Sequence of chain 1.B:
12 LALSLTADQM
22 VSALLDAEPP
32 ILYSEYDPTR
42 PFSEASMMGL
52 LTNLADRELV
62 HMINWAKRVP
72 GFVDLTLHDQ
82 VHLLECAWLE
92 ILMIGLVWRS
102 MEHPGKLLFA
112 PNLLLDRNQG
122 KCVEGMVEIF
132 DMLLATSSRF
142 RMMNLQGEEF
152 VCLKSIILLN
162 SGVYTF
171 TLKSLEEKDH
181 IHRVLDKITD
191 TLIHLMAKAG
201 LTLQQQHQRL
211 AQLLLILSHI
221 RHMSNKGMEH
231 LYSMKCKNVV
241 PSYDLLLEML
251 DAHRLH

This small molecule binds to this protein.
Small molecule (SMILES): O=C(O)c1ccc2c(c1)CCCC(c1ccc(Cl)cc1Cl)=C2c1ccc(O[C@H]2CCN(CCCF)C2)cc1

Binding-site contacts:
Ligand atom F37 contacts residue LEU60 of chain 1.B at 3.2 Å.
Ligand atom C30 contacts residue ASP57 of chain 1.B at 3.1 Å.
Ligand atom C35 contacts residue ASN238 of chain 1.B at 3.0 Å.
Ligand atom C4 contacts residue LEU52 of chain 1.B at 3.3 Å (hydrophobic).
Ligand atom O13 contacts residue LEU55 of chain 1.B at 3.5 Å.
Ligand atom C32 contacts residue ASP57 of chain 1.B at 3.6 Å.
Ligand atom O38 contacts residue LEU93 of chain 1.B at 3.4 Å (h-bond).
Ligand atom CL1 contacts residue HIS230 of chain 1.B at 3.4 Å.
Ligand atom C34 contacts residue VAL239 of chain 1.B at 3.6 Å (hydrophobic).
Ligand atom N31 contacts residue ASN238 of chain 1.B at 3.6 Å (h-bond).
Ligand atom C34 contacts residue ASN238 of chain 1.B at 3.3 Å.
Ligand atom C26 contacts residue MET49 of chain 1.B at 3.8 Å (hydrophobic).
Ligand atom CL1 contacts residue MET234 of chain 1.B at 3.5 Å.
Ligand atom O38 contacts residue GLU59 of chain 1.B at 3.1 Å (salt-bridge).
Ligand atom C33 contacts residue ASN238 of chain 1.B at 3.3 Å.
Ligand atom C24 contacts residue ALA56 of chain 1.B at 3.7 Å (hydrophobic).
Ligand atom F37 contacts residue PRO241 of chain 1.B at 3.4 Å.
Ligand atom C36 contacts residue ASP57 of chain 1.B at 3.6 Å.
Ligand atom C10 contacts residue LEU134 of chain 1.B at 3.7 Å (hydrophobic).
Ligand atom C32 contacts residue ASN238 of chain 1.B at 3.0 Å.
Ligand atom C33 contacts residue VAL239 of chain 1.B at 3.6 Å (hydrophobic).
Ligand atom C35 contacts residue PRO241 of chain 1.B at 3.6 Å (hydrophobic).
Ligand atom C17 contacts residue GLY227 of chain 1.B at 3.7 Å.
Ligand atom C19 contacts residue MET127 of chain 1.B at 3.5 Å (hydrophobic).
Ligand atom C19 contacts residue MET49 of chain 1.B at 3.5 Å (hydrophobic).
Ligand atom F37 contacts residue LEU245 of chain 1.B at 3.5 Å.
Ligand atom C26 contacts residue THR53 of chain 1.B at 3.5 Å.
Ligand atom CL1 contacts residue GLU125 of chain 1.B at 3.8 Å.
Ligand atom C17 contacts residue LEU231 of chain 1.B at 3.7 Å (hydrophobic).
Ligand atom C35 contacts residue VAL240 of chain 1.B at 3.7 Å (hydrophobic).
Ligand atom N31 contacts residue ASP57 of chain 1.B at 2.8 Å (salt-bridge).
Ligand atom O38 contacts residue ARG100 of chain 1.B at 3.0 Å (salt-bridge).
Ligand atom C34 contacts residue ASP57 of chain 1.B at 3.5 Å.
Ligand atom O13 contacts residue GLU59 of chain 1.B at 2.5 Å (salt-bridge).
Ligand atom C1 contacts residue LEU52 of chain 1.B at 3.6 Å (hydrophobic).
Ligand atom C17 contacts residue ILE130 of chain 1.B at 3.7 Å (hydrophobic).
Ligand atom C11 contacts residue PHE110 of chain 1.B at 3.8 Å (hydrophobic).
Ligand atom C12 contacts residue GLU59 of chain 1.B at 3.2 Å.
Ligand atom C4 contacts residue ALA56 of chain 1.B at 3.8 Å (hydrophobic).
Ligand atom O38 contacts residue LEU97 of chain 1.B at 3.7 Å.